The protein below binds the small molecule below.
Small molecule (SMILES): O=[As](O)(O)C[C@@H](O)[C@H](O)[C@@H](O)C(O)O

Binding-site contacts:
Ligand atom O1 contacts residue LEU201 of chain 1.A at 3.1 Å (h-bond).
Ligand atom O1 contacts residue SER200 of chain 1.A at 3.1 Å.
Ligand atom O2 contacts residue ASN95 of chain 1.A at 4.0 Å.
Ligand atom C2 contacts residue SER200 of chain 1.A at 3.6 Å.
Ligand atom C2 contacts residue TYR202 of chain 1.A at 4.0 Å (hydrophobic).
Ligand atom C1P contacts residue TYR202 of chain 1.A at 3.4 Å (hydrophobic).
Ligand atom O3P contacts residue SER153 of chain 1.A at 2.9 Å (h-bond).
Ligand atom C1 contacts residue SER200 of chain 1.A at 3.9 Å.
Ligand atom O4 contacts residue GLU227 of chain 1.A at 3.2 Å (salt-bridge).
Ligand atom C3 contacts residue NA1 of chain 1.L at 3.4 Å.
Ligand atom O3 contacts residue LYS151 of chain 1.A at 3.8 Å.
Ligand atom O1 contacts residue ASN95 of chain 1.A at 2.2 Å (h-bond).
Ligand atom AS contacts residue ASP176 of chain 1.A at 3.3 Å.
Ligand atom O3P contacts residue ASP176 of chain 1.A at 3.3 Å (salt-bridge).
Ligand atom O2P contacts residue TYR202 of chain 1.A at 3.4 Å (h-bond).
Ligand atom O2 contacts residue NA1 of chain 1.L at 2.7 Å (h-bond).
Ligand atom C1P contacts residue NA1 of chain 1.D at 2.6 Å.
Ligand atom O4P contacts residue ASP176 of chain 1.A at 3.7 Å.
Ligand atom C1P contacts residue LEU201 of chain 1.A at 3.4 Å (hydrophobic).
Ligand atom O4P contacts residue CYS115 of chain 1.A at 3.5 Å (h-bond).
Ligand atom O2P contacts residue ASP176 of chain 1.A at 2.4 Å (salt-bridge).
Ligand atom C2 contacts residue NA1 of chain 1.L at 3.2 Å.
Ligand atom O3P contacts residue NA1 of chain 1.D at 2.8 Å (h-bond).
Ligand atom O4P contacts residue NA1 of chain 1.D at 2.7 Å (h-bond).
Ligand atom O3 contacts residue NA1 of chain 1.L at 2.6 Å (h-bond).
Ligand atom O4P contacts residue GLY178 of chain 1.A at 3.5 Å.
Ligand atom O3 contacts residue LYS167 of chain 1.A at 3.2 Å (salt-bridge).
Ligand atom O2P contacts residue LEU201 of chain 1.A at 3.6 Å.
Ligand atom O2 contacts residue SER200 of chain 1.A at 2.9 Å (h-bond).
Ligand atom O4 contacts residue LYS151 of chain 1.A at 2.9 Å (salt-bridge).
Ligand atom O5 contacts residue SER153 of chain 1.A at 3.6 Å (h-bond).
Ligand atom C1 contacts residue ASN95 of chain 1.A at 3.1 Å.
Ligand atom C1 contacts residue NA1 of chain 1.D at 4.0 Å.
Ligand atom O5 contacts residue TYR202 of chain 1.A at 3.8 Å.
Ligand atom O2P contacts residue NA1 of chain 1.D at 0.2 Å (h-bond).
Ligand atom C4 contacts residue LYS151 of chain 1.A at 3.6 Å.
Ligand atom O5 contacts residue LYS151 of chain 1.A at 3.6 Å (salt-bridge).
Ligand atom AS contacts residue NA1 of chain 1.D at 1.5 Å.
Ligand atom O5 contacts residue LYS167 of chain 1.A at 3.3 Å.
Ligand atom O2P contacts residue PHE180 of chain 1.A at 3.3 Å.

Sequence of chain 1.A:
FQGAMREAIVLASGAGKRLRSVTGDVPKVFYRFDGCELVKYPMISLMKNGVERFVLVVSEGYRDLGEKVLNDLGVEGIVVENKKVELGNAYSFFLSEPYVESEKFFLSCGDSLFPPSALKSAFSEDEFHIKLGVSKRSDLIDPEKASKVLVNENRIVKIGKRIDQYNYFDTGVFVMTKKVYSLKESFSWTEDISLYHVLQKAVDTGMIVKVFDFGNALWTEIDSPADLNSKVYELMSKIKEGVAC